Sequence of chain 1.A:
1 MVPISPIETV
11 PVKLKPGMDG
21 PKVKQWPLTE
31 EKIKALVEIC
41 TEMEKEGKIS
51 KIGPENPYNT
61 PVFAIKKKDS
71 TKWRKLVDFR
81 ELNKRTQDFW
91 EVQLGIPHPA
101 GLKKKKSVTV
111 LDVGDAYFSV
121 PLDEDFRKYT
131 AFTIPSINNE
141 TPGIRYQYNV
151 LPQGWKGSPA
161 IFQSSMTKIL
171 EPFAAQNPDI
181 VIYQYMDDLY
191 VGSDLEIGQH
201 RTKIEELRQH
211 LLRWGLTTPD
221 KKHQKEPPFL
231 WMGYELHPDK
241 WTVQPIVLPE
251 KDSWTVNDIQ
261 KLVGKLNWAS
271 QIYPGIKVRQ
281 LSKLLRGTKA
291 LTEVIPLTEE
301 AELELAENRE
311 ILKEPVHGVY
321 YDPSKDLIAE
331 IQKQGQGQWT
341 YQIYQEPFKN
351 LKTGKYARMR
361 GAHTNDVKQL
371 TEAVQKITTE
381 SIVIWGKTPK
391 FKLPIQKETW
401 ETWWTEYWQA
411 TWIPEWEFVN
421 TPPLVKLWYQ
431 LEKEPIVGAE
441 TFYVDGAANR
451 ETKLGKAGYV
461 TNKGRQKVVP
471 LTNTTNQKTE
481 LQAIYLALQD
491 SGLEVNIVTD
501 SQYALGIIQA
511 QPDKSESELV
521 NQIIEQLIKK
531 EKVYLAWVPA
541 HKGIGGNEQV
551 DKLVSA

A protein and the small-molecule ligand that binds it are described below.
Small molecule (SMILES): Brc1cn[nH]c1

Binding-site contacts:
Ligand atom N1 contacts residue LYS514 of chain 1.A at 4.0 Å.
Ligand atom C4 contacts residue LYS514 of chain 1.A at 4.3 Å.
Ligand atom N2 contacts residue SER515 of chain 1.A at 4.2 Å.
Ligand atom C3 contacts residue LYS514 of chain 1.A at 3.5 Å.
Ligand atom BR4 contacts residue GLU516 of chain 1.A at 3.9 Å.
Ligand atom N2 contacts residue ARG358 of chain 1.A at 4.2 Å.
Ligand atom N1 contacts residue GLU516 of chain 1.A at 4.5 Å.
Ligand atom BR4 contacts residue GLY361 of chain 1.A at 3.9 Å.
Ligand atom BR4 contacts residue SER515 of chain 1.A at 4.1 Å.
Ligand atom C4 contacts residue ARG358 of chain 1.A at 4.1 Å.
Ligand atom C4 contacts residue GLU516 of chain 1.A at 4.0 Å.
Ligand atom C5 contacts residue SER515 of chain 1.A at 3.3 Å.
Ligand atom C5 contacts residue GLU516 of chain 1.A at 3.5 Å.
Ligand atom C4 contacts residue SER515 of chain 1.A at 3.7 Å.
Ligand atom C3 contacts residue ARG358 of chain 1.A at 3.3 Å.
Ligand atom BR4 contacts residue ALA362 of chain 1.A at 4.2 Å.
Ligand atom BR4 contacts residue ARG358 of chain 1.A at 4.2 Å.
Ligand atom BR4 contacts residue THR364 of chain 1.A at 4.3 Å.
Ligand atom N2 contacts residue LYS514 of chain 1.A at 3.1 Å (salt-bridge).
Ligand atom N1 contacts residue SER515 of chain 1.A at 3.7 Å.
Ligand atom C3 contacts residue SER515 of chain 1.A at 4.3 Å.